Sequence of chain 1.M:
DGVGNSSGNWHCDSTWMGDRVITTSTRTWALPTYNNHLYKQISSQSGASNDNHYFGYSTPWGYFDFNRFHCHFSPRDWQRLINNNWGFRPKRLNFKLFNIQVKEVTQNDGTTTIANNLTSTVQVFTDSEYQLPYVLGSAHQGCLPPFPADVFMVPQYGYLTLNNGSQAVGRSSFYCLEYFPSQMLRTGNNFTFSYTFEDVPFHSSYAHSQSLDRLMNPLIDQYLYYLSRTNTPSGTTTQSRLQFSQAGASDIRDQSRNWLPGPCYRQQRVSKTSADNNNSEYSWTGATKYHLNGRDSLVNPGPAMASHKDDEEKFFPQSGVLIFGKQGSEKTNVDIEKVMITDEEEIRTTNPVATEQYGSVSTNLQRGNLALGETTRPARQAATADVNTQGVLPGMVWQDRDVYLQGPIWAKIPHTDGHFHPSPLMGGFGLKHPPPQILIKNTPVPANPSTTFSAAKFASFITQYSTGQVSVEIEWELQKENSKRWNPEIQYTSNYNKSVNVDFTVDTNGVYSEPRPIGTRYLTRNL

Binding-site contacts:
Ligand atom O5' contacts residue HIS421 of chain 1.M at 3.0 Å (h-bond).
Ligand atom C3' contacts residue PRO422 of chain 1.M at 3.7 Å (hydrophobic).
Ligand atom N6 contacts residue SER423 of chain 1.M at 3.5 Å.
Ligand atom O1P contacts residue HIS421 of chain 1.M at 4.1 Å.
Ligand atom C5 contacts residue PRO201 of chain 1.M at 4.0 Å (hydrophobic).
Ligand atom C1' contacts residue PRO201 of chain 1.M at 4.3 Å (hydrophobic).
Ligand atom N1 contacts residue VAL200 of chain 1.M at 3.9 Å.
Ligand atom N6 contacts residue PHE429 of chain 1.M at 4.1 Å.
Ligand atom C2 contacts residue VAL200 of chain 1.M at 4.4 Å (hydrophobic).
Ligand atom P contacts residue PHE420 of chain 1.M at 4.2 Å.
Ligand atom C6 contacts residue PRO201 of chain 1.M at 4.3 Å (hydrophobic).
Ligand atom C6 contacts residue GLY430 of chain 1.M at 3.9 Å.
Ligand atom N6 contacts residue PRO424 of chain 1.M at 4.1 Å.
Ligand atom N9 contacts residue PRO201 of chain 1.M at 3.8 Å.
Ligand atom O5' contacts residue PHE420 of chain 1.M at 4.2 Å.
Ligand atom C8 contacts residue PRO201 of chain 1.M at 3.9 Å (hydrophobic).
Ligand atom O1P contacts residue HIS419 of chain 1.M at 4.3 Å.
Ligand atom C4 contacts residue PRO201 of chain 1.M at 3.9 Å (hydrophobic).
Ligand atom C2 contacts residue GLY430 of chain 1.M at 3.6 Å.
Ligand atom N1 contacts residue GLY430 of chain 1.M at 2.9 Å (h-bond).
Ligand atom N7 contacts residue HIS421 of chain 1.M at 4.0 Å.
Ligand atom N3 contacts residue PRO201 of chain 1.M at 4.0 Å.
Ligand atom C5 contacts residue PRO422 of chain 1.M at 4.0 Å (hydrophobic).
Ligand atom N7 contacts residue SER423 of chain 1.M at 4.0 Å.
Ligand atom C6 contacts residue SER423 of chain 1.M at 4.2 Å.
Ligand atom N1 contacts residue PRO422 of chain 1.M at 3.6 Å.
Ligand atom C8 contacts residue HIS421 of chain 1.M at 3.8 Å.
Ligand atom C2 contacts residue PRO201 of chain 1.M at 4.2 Å (hydrophobic).
Ligand atom C4 contacts residue PRO422 of chain 1.M at 4.2 Å (hydrophobic).
Ligand atom C6 contacts residue VAL200 of chain 1.M at 4.2 Å (hydrophobic).
Ligand atom N7 contacts residue PRO201 of chain 1.M at 4.1 Å.
Ligand atom N6 contacts residue PRO422 of chain 1.M at 3.2 Å (h-bond).
Ligand atom O5' contacts residue PRO422 of chain 1.M at 3.8 Å.
Ligand atom N3 contacts residue PRO422 of chain 1.M at 4.4 Å.
Ligand atom O4' contacts residue HIS421 of chain 1.M at 4.2 Å.
Ligand atom N9 contacts residue PRO422 of chain 1.M at 4.3 Å.
Ligand atom C6 contacts residue PRO422 of chain 1.M at 3.4 Å (hydrophobic).
Ligand atom P contacts residue HIS421 of chain 1.M at 3.6 Å.
Ligand atom N6 contacts residue GLY430 of chain 1.M at 3.0 Å (h-bond).
Ligand atom C5' contacts residue HIS421 of chain 1.M at 3.7 Å.

This small molecule binds to this protein.
Small molecule (SMILES): Nc1ncnc2c1ncn2[C@H]1C[C@H](O)[C@@H](COP(=O)(O)O)O1